The small molecule below binds the protein below.
Small molecule (SMILES): CC(=O)N[C@H]1[C@H](O[C@H]2[C@H](O)[C@@H](NC(C)=O)CO[C@@H]2CO)O[C@H](CO)[C@@H](O)[C@@H]1O

Sequence of chain 1.C:
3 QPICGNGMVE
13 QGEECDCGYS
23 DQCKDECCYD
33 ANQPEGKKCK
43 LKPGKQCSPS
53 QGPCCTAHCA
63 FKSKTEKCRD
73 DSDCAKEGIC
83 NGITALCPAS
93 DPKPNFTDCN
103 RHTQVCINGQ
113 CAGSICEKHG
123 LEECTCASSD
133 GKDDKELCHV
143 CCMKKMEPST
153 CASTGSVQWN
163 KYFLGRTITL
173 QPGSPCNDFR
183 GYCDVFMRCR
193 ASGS

Binding-site contacts:
Ligand atom C2 contacts residue ILE109 of chain 1.C at 4.0 Å (hydrophobic).
Ligand atom C7 contacts residue ASN97 of chain 1.C at 3.3 Å.
Ligand atom C3 contacts residue ASN97 of chain 1.C at 3.7 Å.
Ligand atom O6 contacts residue ASN110 of chain 1.C at 3.0 Å (h-bond).
Ligand atom C5 contacts residue ILE109 of chain 1.C at 4.0 Å (hydrophobic).
Ligand atom C4 contacts residue ILE109 of chain 1.C at 3.8 Å (hydrophobic).
Ligand atom O6 contacts residue GLU119 of chain 1.C at 4.5 Å.
Ligand atom O7 contacts residue ASN97 of chain 1.C at 3.6 Å (h-bond).
Ligand atom O5 contacts residue ILE109 of chain 1.C at 3.5 Å.
Ligand atom O5 contacts residue ASN97 of chain 1.C at 2.5 Å (h-bond).
Ligand atom C6 contacts residue ILE109 of chain 1.C at 3.8 Å (hydrophobic).
Ligand atom C8 contacts residue ASN97 of chain 1.C at 4.4 Å.
Ligand atom C1 contacts residue ILE109 of chain 1.C at 4.1 Å (hydrophobic).
Ligand atom O5 contacts residue ASN110 of chain 1.C at 4.0 Å.
Ligand atom C3 contacts residue ILE109 of chain 1.C at 4.4 Å (hydrophobic).
Ligand atom C1 contacts residue ASN97 of chain 1.C at 1.4 Å.
Ligand atom C5 contacts residue ASN110 of chain 1.C at 4.5 Å.
Ligand atom C2 contacts residue ASN97 of chain 1.C at 2.4 Å.
Ligand atom C6 contacts residue ASN110 of chain 1.C at 3.5 Å.
Ligand atom C4 contacts residue ASN97 of chain 1.C at 4.2 Å.
Ligand atom C5 contacts residue ASN97 of chain 1.C at 3.7 Å.
Ligand atom O6 contacts residue ILE109 of chain 1.C at 3.3 Å.
Ligand atom N2 contacts residue ASN97 of chain 1.C at 2.8 Å (h-bond).
Ligand atom N2 contacts residue PHE98 of chain 1.C at 4.0 Å.